Binding-site contacts:
Ligand atom C4 contacts residue ILE246 of chain 1.B at 4.3 Å (hydrophobic).
Ligand atom C9 contacts residue PHE250 of chain 1.B at 4.0 Å (hydrophobic).
Ligand atom C4 contacts residue LEU229 of chain 1.B at 3.8 Å (hydrophobic).
Ligand atom C1 contacts residue SER231 of chain 1.B at 4.5 Å.
Ligand atom C13 contacts residue PHE250 of chain 1.B at 3.8 Å (hydrophobic).
Ligand atom N7 contacts residue GLN280 of chain 1.B at 2.8 Å (h-bond).
Ligand atom N3 contacts residue ILE246 of chain 1.B at 3.9 Å.
Ligand atom C6 contacts residue GLN280 of chain 1.B at 3.9 Å.
Ligand atom C12 contacts residue MET267 of chain 1.B at 4.3 Å (hydrophobic).
Ligand atom C5 contacts residue ILE246 of chain 1.B at 4.4 Å (hydrophobic).
Ligand atom C1 contacts residue ILE246 of chain 1.B at 3.5 Å (hydrophobic).
Ligand atom N3 contacts residue SER231 of chain 1.B at 4.4 Å.
Ligand atom C5 contacts residue PHE283 of chain 1.B at 3.6 Å (hydrophobic).
Ligand atom C6 contacts residue ILE246 of chain 1.B at 4.1 Å (hydrophobic).
Ligand atom N3 contacts residue TYR78 of chain 1.B at 4.2 Å.
Ligand atom C13 contacts residue PHE283 of chain 1.B at 3.6 Å (hydrophobic).
Ligand atom C13 contacts residue MET267 of chain 1.B at 3.6 Å (hydrophobic).
Ligand atom C10 contacts residue PHE283 of chain 1.B at 3.4 Å (hydrophobic).
Ligand atom C1 contacts residue PHE283 of chain 1.B at 4.2 Å (hydrophobic).
Ligand atom C2 contacts residue ILE246 of chain 1.B at 3.4 Å (hydrophobic).
Ligand atom C12 contacts residue PHE250 of chain 1.B at 3.7 Å (hydrophobic).
Ligand atom N7 contacts residue PHE283 of chain 1.B at 3.9 Å.
Ligand atom C1 contacts residue GLN280 of chain 1.B at 4.2 Å.
Ligand atom S11 contacts residue PHE250 of chain 1.B at 4.2 Å.
Ligand atom C12 contacts residue PHE283 of chain 1.B at 3.7 Å (hydrophobic).
Ligand atom C8 contacts residue PHE250 of chain 1.B at 4.4 Å (hydrophobic).
Ligand atom C9 contacts residue PHE283 of chain 1.B at 3.5 Å (hydrophobic).
Ligand atom S11 contacts residue PHE283 of chain 1.B at 3.7 Å.
Ligand atom C2 contacts residue SER231 of chain 1.B at 3.7 Å.
Ligand atom C6 contacts residue PHE283 of chain 1.B at 3.8 Å (hydrophobic).
Ligand atom C8 contacts residue TYR247 of chain 1.B at 4.4 Å (hydrophobic).
Ligand atom C4 contacts residue PHE283 of chain 1.B at 4.0 Å (hydrophobic).
Ligand atom N3 contacts residue LEU229 of chain 1.B at 4.0 Å.
Ligand atom C10 contacts residue PHE250 of chain 1.B at 4.4 Å (hydrophobic).
Ligand atom C8 contacts residue PHE283 of chain 1.B at 3.8 Å (hydrophobic).
Ligand atom C2 contacts residue VAL232 of chain 1.B at 4.0 Å (hydrophobic).
Ligand atom C1 contacts residue VAL232 of chain 1.B at 4.1 Å (hydrophobic).
Ligand atom C8 contacts residue GLN280 of chain 1.B at 3.3 Å.

A small-molecule ligand and the protein it binds are described below.
Small molecule (SMILES): c1cc2ncc3ccsc3c2cn1

Sequence of chain 1.B:
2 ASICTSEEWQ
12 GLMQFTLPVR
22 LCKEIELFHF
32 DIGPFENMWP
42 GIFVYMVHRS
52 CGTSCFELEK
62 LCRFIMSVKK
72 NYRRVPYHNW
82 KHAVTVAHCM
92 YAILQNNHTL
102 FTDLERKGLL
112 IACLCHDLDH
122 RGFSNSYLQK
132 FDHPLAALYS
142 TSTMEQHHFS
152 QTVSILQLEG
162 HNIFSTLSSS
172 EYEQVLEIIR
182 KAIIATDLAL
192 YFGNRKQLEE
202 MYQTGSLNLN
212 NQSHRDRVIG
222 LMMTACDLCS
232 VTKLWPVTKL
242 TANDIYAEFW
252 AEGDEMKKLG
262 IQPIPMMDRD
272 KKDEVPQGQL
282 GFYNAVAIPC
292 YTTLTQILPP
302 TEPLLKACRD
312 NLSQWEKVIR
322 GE